Sequence of chain 3.H:
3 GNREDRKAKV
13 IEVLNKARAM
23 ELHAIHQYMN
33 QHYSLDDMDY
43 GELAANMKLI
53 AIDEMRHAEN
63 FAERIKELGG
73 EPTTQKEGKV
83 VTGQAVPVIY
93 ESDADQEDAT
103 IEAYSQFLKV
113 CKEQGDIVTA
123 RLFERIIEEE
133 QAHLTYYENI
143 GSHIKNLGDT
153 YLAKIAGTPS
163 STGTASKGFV

Sequence of chain 3.G:
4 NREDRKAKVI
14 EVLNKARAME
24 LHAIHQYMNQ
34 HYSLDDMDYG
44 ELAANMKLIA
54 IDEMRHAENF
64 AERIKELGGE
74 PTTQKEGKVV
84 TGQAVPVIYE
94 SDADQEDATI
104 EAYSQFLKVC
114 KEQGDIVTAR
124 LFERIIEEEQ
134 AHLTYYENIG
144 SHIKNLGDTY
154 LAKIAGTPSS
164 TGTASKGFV

This small molecule binds to this protein.
Small molecule (SMILES): CC1=C(CCC(=O)O)C2=Cc3c(CCC(=O)O)c(C)c4n3[Fe@]35n6c(c(C)c(CCC(=O)O)c6=CC1=[N+]23)=CC1=[N+]5C(=C4)C(C)=C1CCC(=O)O

Binding-site contacts:
Ligand atom NC contacts residue MET57 of chain 3.G at 3.1 Å (h-bond).
Ligand atom C1B contacts residue MET57 of chain 3.H at 3.3 Å (hydrophobic).
Ligand atom CBB contacts residue GLU61 of chain 3.G at 3.5 Å.
Ligand atom CGB contacts residue GLU61 of chain 3.G at 3.4 Å.
Ligand atom CMB contacts residue GLU61 of chain 3.G at 3.1 Å.
Ligand atom NB contacts residue MET57 of chain 3.H at 2.9 Å (h-bond).
Ligand atom CGC contacts residue SER168 of chain 3.G at 3.5 Å.
Ligand atom C1D contacts residue MET57 of chain 3.G at 3.5 Å (hydrophobic).
Ligand atom CGA contacts residue ARG20 of chain 3.G at 3.2 Å.
Ligand atom NB contacts residue MET57 of chain 3.G at 3.2 Å (h-bond).
Ligand atom CHB contacts residue MET57 of chain 3.H at 3.4 Å (hydrophobic).
Ligand atom O2D contacts residue TYR35 of chain 3.G at 3.4 Å (h-bond).
Ligand atom O1C contacts residue LYS169 of chain 3.G at 2.6 Å (salt-bridge).
Ligand atom O2A contacts residue ARG20 of chain 3.G at 2.6 Å (salt-bridge).
Ligand atom CMD contacts residue MET57 of chain 3.H at 3.5 Å (hydrophobic).
Ligand atom O1D contacts residue HIS28 of chain 3.G at 3.1 Å.
Ligand atom C4A contacts residue MET57 of chain 3.H at 3.5 Å (hydrophobic).
Ligand atom CMD contacts residue GLU61 of chain 3.H at 3.4 Å.
Ligand atom O1A contacts residue ARG20 of chain 3.G at 2.6 Å (salt-bridge).
Ligand atom O1A contacts residue TYR35 of chain 3.H at 2.8 Å (h-bond).
Ligand atom C1B contacts residue MET57 of chain 3.G at 3.4 Å (hydrophobic).
Ligand atom O1B contacts residue LYS50 of chain 3.H at 2.9 Å (salt-bridge).
Ligand atom ND contacts residue MET57 of chain 3.H at 3.1 Å (h-bond).
Ligand atom CMD contacts residue MET31 of chain 3.G at 3.4 Å (hydrophobic).
Ligand atom NC contacts residue MET57 of chain 3.H at 2.9 Å (h-bond).
Ligand atom ND contacts residue MET57 of chain 3.G at 3.2 Å.
Ligand atom NA contacts residue MET57 of chain 3.H at 3.1 Å (h-bond).
Ligand atom O2D contacts residue ARG20 of chain 3.H at 2.5 Å (salt-bridge).
Ligand atom C1D contacts residue MET57 of chain 3.H at 3.4 Å (hydrophobic).
Ligand atom CGD contacts residue ARG20 of chain 3.H at 3.2 Å.
Ligand atom FE contacts residue MET57 of chain 3.H at 2.4 Å.
Ligand atom O1D contacts residue ARG20 of chain 3.H at 3.3 Å (salt-bridge).
Ligand atom O2B contacts residue GLU61 of chain 3.G at 3.2 Å (salt-bridge).
Ligand atom NA contacts residue MET57 of chain 3.G at 3.3 Å (h-bond).
Ligand atom CGB contacts residue LYS50 of chain 3.H at 3.3 Å.
Ligand atom CHB contacts residue MET57 of chain 3.G at 3.5 Å (hydrophobic).
Ligand atom O1C contacts residue SER168 of chain 3.G at 2.8 Å.
Ligand atom CBB contacts residue SER168 of chain 3.H at 3.4 Å.
Ligand atom O2C contacts residue SER168 of chain 3.H at 3.3 Å.
Ligand atom FE contacts residue MET57 of chain 3.G at 2.4 Å.